Sequence of chain 1.A:
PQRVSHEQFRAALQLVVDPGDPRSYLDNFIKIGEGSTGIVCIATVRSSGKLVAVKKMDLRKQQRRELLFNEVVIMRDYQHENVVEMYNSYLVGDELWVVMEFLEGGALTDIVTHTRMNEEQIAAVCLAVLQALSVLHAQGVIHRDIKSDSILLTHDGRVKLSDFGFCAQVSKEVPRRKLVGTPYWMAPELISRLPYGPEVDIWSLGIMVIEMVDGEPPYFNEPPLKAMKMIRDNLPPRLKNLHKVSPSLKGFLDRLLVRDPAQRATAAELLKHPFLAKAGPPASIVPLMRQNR

Binding-site contacts:
Ligand atom O2B contacts residue LYS105 of chain 1.A at 3.7 Å.
Ligand atom PG contacts residue LYS105 of chain 1.A at 3.5 Å.
Ligand atom N1 contacts residue PHE152 of chain 1.A at 3.7 Å.
Ligand atom C5' contacts residue GLU84 of chain 1.A at 3.5 Å.
Ligand atom O1G contacts residue LYS105 of chain 1.A at 3.1 Å (salt-bridge).
Ligand atom O2G contacts residue ASP213 of chain 1.A at 3.2 Å (salt-bridge).
Ligand atom C5 contacts residue LEU202 of chain 1.A at 3.5 Å (hydrophobic).
Ligand atom O2A contacts residue ASP213 of chain 1.A at 2.9 Å (salt-bridge).
Ligand atom O3A contacts residue GLY85 of chain 1.A at 3.2 Å.
Ligand atom N6 contacts residue MET150 of chain 1.A at 3.6 Å.
Ligand atom C2 contacts residue LEU153 of chain 1.A at 3.5 Å (hydrophobic).
Ligand atom N3B contacts residue ASP213 of chain 1.A at 2.7 Å (salt-bridge).
Ligand atom O1G contacts residue ASP213 of chain 1.A at 3.4 Å.
Ligand atom PB contacts residue SER86 of chain 1.A at 3.4 Å.
Ligand atom C5' contacts residue VAL90 of chain 1.A at 3.5 Å (hydrophobic).
Ligand atom N7 contacts residue MET150 of chain 1.A at 3.4 Å.
Ligand atom N1 contacts residue LEU153 of chain 1.A at 3.1 Å (h-bond).
Ligand atom O3A contacts residue SER86 of chain 1.A at 3.6 Å (h-bond).
Ligand atom O3G contacts residue THR87 of chain 1.A at 3.3 Å.
Ligand atom O5' contacts residue GLU84 of chain 1.A at 3.5 Å (salt-bridge).
Ligand atom N3B contacts residue LYS105 of chain 1.A at 3.1 Å (salt-bridge).
Ligand atom O1A contacts residue ASP213 of chain 1.A at 2.8 Å (salt-bridge).
Ligand atom O1G contacts residue GLY215 of chain 1.A at 3.0 Å (h-bond).
Ligand atom O4' contacts residue VAL90 of chain 1.A at 3.7 Å.
Ligand atom O3G contacts residue GLU121 of chain 1.A at 3.7 Å.
Ligand atom C5' contacts residue GLY85 of chain 1.A at 3.6 Å.
Ligand atom C6 contacts residue LEU202 of chain 1.A at 3.7 Å (hydrophobic).
Ligand atom N6 contacts residue ALA103 of chain 1.A at 3.7 Å.
Ligand atom PA contacts residue ASP213 of chain 1.A at 3.3 Å.
Ligand atom O1G contacts residue GLU121 of chain 1.A at 3.3 Å (salt-bridge).
Ligand atom O2G contacts residue PHE216 of chain 1.A at 3.2 Å.
Ligand atom PG contacts residue ASP213 of chain 1.A at 3.7 Å.
Ligand atom N6 contacts residue LEU153 of chain 1.A at 3.7 Å.
Ligand atom O2B contacts residue SER86 of chain 1.A at 3.0 Å (h-bond).
Ligand atom O5' contacts residue GLY85 of chain 1.A at 3.2 Å.
Ligand atom O3G contacts residue PHE216 of chain 1.A at 3.2 Å.
Ligand atom O1B contacts residue SER86 of chain 1.A at 3.1 Å (h-bond).
Ligand atom N6 contacts residue GLU151 of chain 1.A at 2.9 Å (salt-bridge).
Ligand atom O2B contacts residue THR87 of chain 1.A at 2.6 Å (h-bond).
Ligand atom O1G contacts residue PHE214 of chain 1.A at 3.6 Å.

This small molecule binds to this protein.
Small molecule (SMILES): Nc1ncnc2c1ncn2[C@@H]1O[C@H](CO[P](=O)(O)O[P](=O)(O)NP(=O)(O)O)[C@@H](O)[C@H]1O